Sequence of chain 1.C:
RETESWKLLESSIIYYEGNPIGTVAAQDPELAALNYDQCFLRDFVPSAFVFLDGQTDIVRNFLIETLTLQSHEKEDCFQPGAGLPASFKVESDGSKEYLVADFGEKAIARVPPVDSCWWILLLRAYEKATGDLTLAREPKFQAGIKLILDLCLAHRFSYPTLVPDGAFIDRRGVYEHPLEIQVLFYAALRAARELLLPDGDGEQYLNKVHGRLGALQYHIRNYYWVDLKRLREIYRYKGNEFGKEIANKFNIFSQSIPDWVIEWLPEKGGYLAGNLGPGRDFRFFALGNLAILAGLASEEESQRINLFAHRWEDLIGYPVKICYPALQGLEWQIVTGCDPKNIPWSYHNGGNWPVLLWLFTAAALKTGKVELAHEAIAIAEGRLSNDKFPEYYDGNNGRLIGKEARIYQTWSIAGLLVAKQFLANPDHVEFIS

Sequence of chain 1.B:
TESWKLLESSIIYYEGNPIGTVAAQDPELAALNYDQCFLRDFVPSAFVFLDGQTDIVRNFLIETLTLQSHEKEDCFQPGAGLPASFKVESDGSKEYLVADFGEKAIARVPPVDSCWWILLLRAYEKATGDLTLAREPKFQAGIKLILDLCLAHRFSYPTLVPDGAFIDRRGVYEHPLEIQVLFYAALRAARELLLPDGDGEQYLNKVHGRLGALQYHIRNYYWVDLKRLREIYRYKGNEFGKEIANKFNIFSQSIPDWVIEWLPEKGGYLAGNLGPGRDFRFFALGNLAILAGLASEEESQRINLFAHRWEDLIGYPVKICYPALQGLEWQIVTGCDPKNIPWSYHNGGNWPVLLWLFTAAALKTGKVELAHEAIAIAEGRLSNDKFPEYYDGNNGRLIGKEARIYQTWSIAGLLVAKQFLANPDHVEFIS

Binding-site contacts:
Ligand atom C4 contacts residue ASP189 of chain 1.C at 3.5 Å.
Ligand atom C4 contacts residue ARG190 of chain 1.C at 3.9 Å.
Ligand atom O3 contacts residue TYR371 of chain 1.C at 2.6 Å (h-bond).
Ligand atom C5 contacts residue ASN47 of chain 1.C at 3.8 Å.
Ligand atom C1 contacts residue TYR371 of chain 1.C at 3.9 Å (hydrophobic).
Ligand atom O2 contacts residue ASP189 of chain 1.C at 2.4 Å (salt-bridge).
Ligand atom O2 contacts residue TYR371 of chain 1.C at 3.7 Å.
Ligand atom O4 contacts residue ILE123 of chain 1.C at 3.6 Å.
Ligand atom O2 contacts residue GOL1 of chain 1.I at 3.4 Å.
Ligand atom O4 contacts residue ARG190 of chain 1.C at 2.7 Å (salt-bridge).
Ligand atom C6 contacts residue ASP189 of chain 1.C at 3.9 Å.
Ligand atom C2 contacts residue ASP189 of chain 1.C at 3.3 Å.
Ligand atom O3 contacts residue HIS372 of chain 1.C at 3.8 Å.
Ligand atom C6 contacts residue ILE123 of chain 1.C at 3.6 Å (hydrophobic).
Ligand atom O1 contacts residue LEU46 of chain 1.C at 3.7 Å.
Ligand atom C3 contacts residue TYR371 of chain 1.C at 3.6 Å (hydrophobic).
Ligand atom C6 contacts residue ALA122 of chain 1.C at 4.3 Å (hydrophobic).
Ligand atom O1 contacts residue ASN47 of chain 1.C at 2.7 Å (h-bond).
Ligand atom C6 contacts residue VAL126 of chain 1.C at 4.1 Å (hydrophobic).
Ligand atom C3 contacts residue ARG190 of chain 1.C at 4.0 Å.
Ligand atom O6 contacts residue ILE123 of chain 1.C at 3.0 Å (h-bond).
Ligand atom O3 contacts residue ASP189 of chain 1.C at 2.7 Å (salt-bridge).
Ligand atom C2 contacts residue ASN47 of chain 1.C at 4.0 Å.
Ligand atom O6 contacts residue ALA122 of chain 1.C at 3.4 Å.
Ligand atom C4 contacts residue ILE123 of chain 1.C at 4.3 Å (hydrophobic).
Ligand atom C5 contacts residue ASP189 of chain 1.C at 3.8 Å.
Ligand atom O3 contacts residue ARG190 of chain 1.C at 3.5 Å.
Ligand atom O6 contacts residue PHE262 of chain 1.B at 4.3 Å.
Ligand atom O5 contacts residue ASN47 of chain 1.C at 3.0 Å (h-bond).
Ligand atom O4 contacts residue ASP189 of chain 1.C at 4.2 Å.
Ligand atom C5 contacts residue ILE123 of chain 1.C at 3.9 Å (hydrophobic).
Ligand atom O1 contacts residue ILE123 of chain 1.C at 4.2 Å.
Ligand atom O1 contacts residue TYR48 of chain 1.C at 3.5 Å.
Ligand atom C6 contacts residue ASN47 of chain 1.C at 4.2 Å.
Ligand atom O5 contacts residue ASP189 of chain 1.C at 3.4 Å (salt-bridge).
Ligand atom O6 contacts residue ASN47 of chain 1.C at 3.5 Å (h-bond).
Ligand atom C1 contacts residue TYR48 of chain 1.C at 3.4 Å (hydrophobic).
Ligand atom C1 contacts residue ASN47 of chain 1.C at 3.4 Å.
Ligand atom C3 contacts residue ASP189 of chain 1.C at 3.5 Å.
Ligand atom C2 contacts residue TYR371 of chain 1.C at 3.9 Å (hydrophobic).

A small-molecule ligand and the protein it binds are described below.
Small molecule (SMILES): OC[C@H]1O[C@](O)(CO)[C@@H](O)[C@@H]1O